Sequence of chain 1.G:
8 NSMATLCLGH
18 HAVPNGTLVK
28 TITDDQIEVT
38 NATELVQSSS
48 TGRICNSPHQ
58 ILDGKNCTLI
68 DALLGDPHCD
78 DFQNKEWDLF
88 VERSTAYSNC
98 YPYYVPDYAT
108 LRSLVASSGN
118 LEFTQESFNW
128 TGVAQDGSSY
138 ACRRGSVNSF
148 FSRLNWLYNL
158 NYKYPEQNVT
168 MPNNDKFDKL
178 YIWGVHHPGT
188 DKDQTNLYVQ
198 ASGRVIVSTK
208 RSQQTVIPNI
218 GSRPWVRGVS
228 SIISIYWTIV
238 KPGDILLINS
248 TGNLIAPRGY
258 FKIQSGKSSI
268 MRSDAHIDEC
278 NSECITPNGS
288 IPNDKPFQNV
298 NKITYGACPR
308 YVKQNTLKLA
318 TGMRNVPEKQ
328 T

A protein and the small-molecule ligand that binds it are described below.
Small molecule (SMILES): CC(=O)N[C@H]1[C@H](O[C@H]2[C@H](O)[C@@H](NC(C)=O)CO[C@@H]2CO)O[C@H](CO)[C@@H](O[C@@H]2O[C@H](CO)[C@@H](O)[C@H](O)[C@@H]2O)[C@@H]1O

Binding-site contacts:
Ligand atom C4 contacts residue ASN38 of chain 1.G at 4.2 Å.
Ligand atom C5 contacts residue ALA39 of chain 1.G at 4.4 Å (hydrophobic).
Ligand atom C2 contacts residue ASN38 of chain 1.G at 2.5 Å.
Ligand atom C1 contacts residue ALA39 of chain 1.G at 4.2 Å (hydrophobic).
Ligand atom O5 contacts residue ASN38 of chain 1.G at 2.4 Å (h-bond).
Ligand atom O7 contacts residue ASN38 of chain 1.G at 2.8 Å (h-bond).
Ligand atom C7 contacts residue ASN38 of chain 1.G at 3.1 Å.
Ligand atom N2 contacts residue ASN38 of chain 1.G at 2.9 Å (h-bond).
Ligand atom C1 contacts residue THR318 of chain 1.G at 4.2 Å.
Ligand atom C3 contacts residue ASN38 of chain 1.G at 3.8 Å.
Ligand atom C6 contacts residue THR40 of chain 1.G at 4.3 Å.
Ligand atom C5 contacts residue ASN38 of chain 1.G at 3.6 Å.
Ligand atom C1 contacts residue ASN38 of chain 1.G at 1.4 Å.
Ligand atom C8 contacts residue ASN38 of chain 1.G at 4.3 Å.
Ligand atom O6 contacts residue THR318 of chain 1.G at 4.2 Å.
Ligand atom O5 contacts residue THR318 of chain 1.G at 3.8 Å.
Ligand atom O5 contacts residue ALA39 of chain 1.G at 4.0 Å.